Sequence of chain 1.E:
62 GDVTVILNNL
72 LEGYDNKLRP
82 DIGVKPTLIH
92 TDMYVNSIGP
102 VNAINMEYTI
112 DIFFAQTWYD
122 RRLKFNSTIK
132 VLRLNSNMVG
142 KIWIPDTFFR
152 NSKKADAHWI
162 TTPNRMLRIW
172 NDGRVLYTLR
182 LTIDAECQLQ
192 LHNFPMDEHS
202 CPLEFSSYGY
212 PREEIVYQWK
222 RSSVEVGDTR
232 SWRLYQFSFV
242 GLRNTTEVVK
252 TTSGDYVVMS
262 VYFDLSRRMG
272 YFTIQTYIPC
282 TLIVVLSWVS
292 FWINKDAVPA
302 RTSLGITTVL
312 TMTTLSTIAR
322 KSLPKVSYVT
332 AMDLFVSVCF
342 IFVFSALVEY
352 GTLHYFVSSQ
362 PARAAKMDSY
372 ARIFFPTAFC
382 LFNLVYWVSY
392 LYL

Binding-site contacts:
Ligand atom O11 contacts residue SER205 of chain 1.D at 3.7 Å.
Ligand atom C22 contacts residue TYR95 of chain 1.E at 3.5 Å (hydrophobic).
Ligand atom C01 contacts residue SER206 of chain 1.D at 3.9 Å.
Ligand atom N16 contacts residue TYR160 of chain 1.D at 3.3 Å (h-bond).
Ligand atom C17 contacts residue TYR160 of chain 1.D at 4.1 Å (hydrophobic).
Ligand atom C20 contacts residue HIS102 of chain 1.D at 4.1 Å.
Ligand atom O05 contacts residue ALA116 of chain 1.E at 4.1 Å.
Ligand atom C04 contacts residue THR207 of chain 1.D at 3.8 Å.
Ligand atom C08 contacts residue SER206 of chain 1.D at 4.0 Å.
Ligand atom O05 contacts residue THR179 of chain 1.E at 3.3 Å.
Ligand atom F21 contacts residue VAL203 of chain 1.D at 3.8 Å.
Ligand atom C08 contacts residue SER205 of chain 1.D at 2.4 Å.
Ligand atom C06 contacts residue THR207 of chain 1.D at 4.1 Å.
Ligand atom C18 contacts residue PHE100 of chain 1.D at 4.0 Å (hydrophobic).
Ligand atom C18 contacts residue SER159 of chain 1.D at 3.9 Å.
Ligand atom C18 contacts residue HIS102 of chain 1.D at 4.2 Å.
Ligand atom C08 contacts residue THR207 of chain 1.D at 4.2 Å.
Ligand atom O03 contacts residue PHE114 of chain 1.E at 3.9 Å.
Ligand atom O11 contacts residue PHE114 of chain 1.E at 4.1 Å.
Ligand atom C07 contacts residue SER205 of chain 1.D at 3.6 Å.
Ligand atom C18 contacts residue TYR210 of chain 1.D at 3.9 Å (hydrophobic).
Ligand atom C10 contacts residue SER205 of chain 1.D at 3.0 Å.
Ligand atom C17 contacts residue TYR210 of chain 1.D at 4.0 Å (hydrophobic).
Ligand atom O05 contacts residue THR207 of chain 1.D at 3.4 Å.
Ligand atom N09 contacts residue SER205 of chain 1.D at 2.4 Å (h-bond).
Ligand atom C20 contacts residue SER205 of chain 1.D at 4.1 Å.
Ligand atom O11 contacts residue TYR95 of chain 1.E at 4.0 Å.
Ligand atom C02 contacts residue ALA116 of chain 1.E at 3.7 Å (hydrophobic).
Ligand atom C12 contacts residue SER205 of chain 1.D at 3.5 Å.
Ligand atom F21 contacts residue HIS102 of chain 1.D at 2.4 Å.
Ligand atom C19 contacts residue HIS102 of chain 1.D at 3.4 Å.
Ligand atom F21 contacts residue TYR210 of chain 1.D at 3.8 Å.
Ligand atom C02 contacts residue PHE114 of chain 1.E at 4.0 Å (hydrophobic).
Ligand atom C04 contacts residue THR179 of chain 1.E at 3.6 Å.
Ligand atom C13 contacts residue SER205 of chain 1.D at 4.0 Å.
Ligand atom C19 contacts residue TYR210 of chain 1.D at 3.9 Å (hydrophobic).
Ligand atom C22 contacts residue SER205 of chain 1.D at 3.1 Å.
Ligand atom N16 contacts residue THR179 of chain 1.E at 3.2 Å.
Ligand atom C06 contacts residue THR179 of chain 1.E at 3.8 Å.
Ligand atom C15 contacts residue TYR160 of chain 1.D at 3.3 Å (hydrophobic).

This small molecule binds to this protein.
Small molecule (SMILES): CCOC(=O)c1ncn2c1CN(C)C(=O)c1cc(F)ccc1-2

Sequence of chain 1.D:
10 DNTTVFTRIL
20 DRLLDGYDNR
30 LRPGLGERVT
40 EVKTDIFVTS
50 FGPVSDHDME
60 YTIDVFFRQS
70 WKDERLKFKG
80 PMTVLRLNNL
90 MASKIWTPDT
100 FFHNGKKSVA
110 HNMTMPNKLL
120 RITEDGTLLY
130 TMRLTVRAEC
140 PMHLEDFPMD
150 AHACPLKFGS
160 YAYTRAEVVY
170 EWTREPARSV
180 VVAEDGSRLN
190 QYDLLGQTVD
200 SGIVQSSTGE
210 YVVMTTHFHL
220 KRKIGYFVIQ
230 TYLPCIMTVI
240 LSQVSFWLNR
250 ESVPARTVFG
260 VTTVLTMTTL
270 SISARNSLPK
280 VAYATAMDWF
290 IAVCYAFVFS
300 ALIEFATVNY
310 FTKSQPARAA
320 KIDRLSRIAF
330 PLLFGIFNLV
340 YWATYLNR